Binding-site contacts:
Ligand atom O2A contacts residue THR525 of chain 2.B at 3.2 Å.
Ligand atom N6 contacts residue ILE479 of chain 2.B at 3.7 Å.
Ligand atom O2B contacts residue CYS522 of chain 2.B at 2.6 Å (h-bond).
Ligand atom C2 contacts residue ILE656 of chain 2.B at 3.7 Å (hydrophobic).
Ligand atom O3G contacts residue ASP577 of chain 2.B at 3.1 Å (salt-bridge).
Ligand atom O2G contacts residue GLY521 of chain 2.B at 3.8 Å.
Ligand atom O3G contacts residue LYS524 of chain 2.B at 3.4 Å.
Ligand atom O2G contacts residue PRO520 of chain 2.B at 3.2 Å.
Ligand atom N1 contacts residue ASP478 of chain 2.B at 2.9 Å (salt-bridge).
Ligand atom O2' contacts residue THR688 of chain 2.B at 3.1 Å (h-bond).
Ligand atom C8 contacts residue GLY521 of chain 2.B at 3.2 Å.
Ligand atom O2G contacts residue LYS524 of chain 2.B at 3.0 Å (salt-bridge).
Ligand atom O2A contacts residue LEU526 of chain 2.B at 3.5 Å.
Ligand atom O3A contacts residue THR525 of chain 2.B at 3.8 Å.
Ligand atom O4' contacts residue GLY521 of chain 2.B at 3.8 Å.
Ligand atom O1B contacts residue LYS524 of chain 2.B at 3.1 Å.
Ligand atom O1B contacts residue THR525 of chain 2.B at 2.7 Å (h-bond).
Ligand atom O1A contacts residue GLY523 of chain 2.B at 3.0 Å.
Ligand atom C2' contacts residue THR688 of chain 2.B at 3.8 Å.
Ligand atom O1G contacts residue ASN624 of chain 2.B at 3.3 Å (h-bond).
Ligand atom O2B contacts residue GLY523 of chain 2.B at 2.8 Å (h-bond).
Ligand atom N3 contacts residue ILE656 of chain 2.B at 3.8 Å.
Ligand atom O2B contacts residue LYS524 of chain 2.B at 3.8 Å.
Ligand atom N1 contacts residue ILE479 of chain 2.B at 3.7 Å.
Ligand atom C2 contacts residue ASP478 of chain 2.B at 3.1 Å.
Ligand atom O1A contacts residue LEU526 of chain 2.B at 3.7 Å.
Ligand atom O1B contacts residue GLY523 of chain 2.B at 3.8 Å.
Ligand atom C1' contacts residue THR688 of chain 2.B at 3.5 Å.
Ligand atom O1G contacts residue ARG635 of chain 3.A at 2.7 Å (salt-bridge).
Ligand atom N7 contacts residue GLY521 of chain 2.B at 3.8 Å.
Ligand atom N7 contacts residue CYS522 of chain 2.B at 3.3 Å (h-bond).
Ligand atom O2G contacts residue PRO519 of chain 2.B at 3.0 Å (h-bond).
Ligand atom C2' contacts residue LEU526 of chain 2.B at 3.8 Å (hydrophobic).
Ligand atom N3 contacts residue LEU526 of chain 2.B at 3.7 Å.
Ligand atom C8 contacts residue GLY523 of chain 2.B at 3.8 Å.
Ligand atom N1 contacts residue ILE656 of chain 2.B at 3.7 Å.
Ligand atom N7 contacts residue GLY523 of chain 2.B at 3.2 Å.
Ligand atom O2B contacts residue GLY521 of chain 2.B at 3.4 Å.
Ligand atom C5' contacts residue GLY521 of chain 2.B at 3.5 Å.
Ligand atom C4 contacts residue LEU526 of chain 2.B at 3.8 Å (hydrophobic).

Sequence of chain 2.B:
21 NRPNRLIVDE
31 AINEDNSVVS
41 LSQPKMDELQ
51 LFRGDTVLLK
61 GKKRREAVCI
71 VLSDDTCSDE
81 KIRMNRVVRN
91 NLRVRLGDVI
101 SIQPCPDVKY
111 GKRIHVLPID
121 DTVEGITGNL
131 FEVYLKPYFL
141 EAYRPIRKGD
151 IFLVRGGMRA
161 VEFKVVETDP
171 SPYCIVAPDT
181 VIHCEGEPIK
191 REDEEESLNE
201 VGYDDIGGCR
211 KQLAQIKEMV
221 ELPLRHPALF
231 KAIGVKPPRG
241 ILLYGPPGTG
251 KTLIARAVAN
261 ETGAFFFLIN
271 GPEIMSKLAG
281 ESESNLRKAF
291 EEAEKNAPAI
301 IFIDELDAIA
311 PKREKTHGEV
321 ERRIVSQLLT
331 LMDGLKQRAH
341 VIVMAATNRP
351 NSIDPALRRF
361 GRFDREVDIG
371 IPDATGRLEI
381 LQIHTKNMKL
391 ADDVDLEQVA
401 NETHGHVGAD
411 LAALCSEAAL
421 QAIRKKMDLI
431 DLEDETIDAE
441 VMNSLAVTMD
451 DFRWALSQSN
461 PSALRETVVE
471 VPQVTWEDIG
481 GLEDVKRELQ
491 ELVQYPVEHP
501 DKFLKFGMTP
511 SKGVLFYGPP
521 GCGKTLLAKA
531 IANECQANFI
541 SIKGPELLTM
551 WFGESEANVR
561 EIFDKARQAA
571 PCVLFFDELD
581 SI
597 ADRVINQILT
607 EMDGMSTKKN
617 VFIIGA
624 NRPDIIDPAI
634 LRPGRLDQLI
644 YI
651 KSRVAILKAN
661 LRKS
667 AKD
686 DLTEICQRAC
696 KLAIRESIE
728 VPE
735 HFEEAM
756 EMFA

Sequence of chain 3.A:
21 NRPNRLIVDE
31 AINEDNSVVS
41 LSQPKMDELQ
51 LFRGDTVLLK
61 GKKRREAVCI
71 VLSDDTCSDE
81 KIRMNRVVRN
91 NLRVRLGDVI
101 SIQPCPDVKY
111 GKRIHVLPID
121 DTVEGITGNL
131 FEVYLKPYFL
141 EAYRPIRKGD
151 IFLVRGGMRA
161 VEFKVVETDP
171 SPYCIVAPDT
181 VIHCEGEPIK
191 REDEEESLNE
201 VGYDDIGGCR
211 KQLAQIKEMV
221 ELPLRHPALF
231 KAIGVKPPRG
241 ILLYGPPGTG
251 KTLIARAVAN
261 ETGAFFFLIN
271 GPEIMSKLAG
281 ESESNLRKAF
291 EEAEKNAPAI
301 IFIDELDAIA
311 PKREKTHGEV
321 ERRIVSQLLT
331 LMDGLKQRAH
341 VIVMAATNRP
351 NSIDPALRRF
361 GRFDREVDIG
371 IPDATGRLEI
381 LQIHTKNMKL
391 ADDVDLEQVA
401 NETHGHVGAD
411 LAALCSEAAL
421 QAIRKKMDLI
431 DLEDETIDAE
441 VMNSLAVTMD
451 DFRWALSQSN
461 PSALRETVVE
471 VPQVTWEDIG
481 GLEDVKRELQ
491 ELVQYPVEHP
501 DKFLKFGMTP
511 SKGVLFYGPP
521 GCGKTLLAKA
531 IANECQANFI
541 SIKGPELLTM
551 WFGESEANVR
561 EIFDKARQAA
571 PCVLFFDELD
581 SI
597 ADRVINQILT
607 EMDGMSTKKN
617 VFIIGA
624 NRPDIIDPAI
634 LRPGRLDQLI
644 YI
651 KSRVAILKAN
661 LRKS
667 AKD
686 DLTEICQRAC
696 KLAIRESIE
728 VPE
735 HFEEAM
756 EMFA

This small molecule binds to this protein.
Small molecule (SMILES): Nc1ncnc2c1ncn2[C@@H]1O[C@H](CO[P](=O)(O)O[P](=O)(O)NP(=O)(O)O)[C@@H](O)[C@H]1O